Binding-site contacts:
Ligand atom C2 contacts residue FAD1 of chain 1.G at 3.4 Å.
Ligand atom BR11 contacts residue PHE126 of chain 1.A at 4.0 Å.
Ligand atom BR10 contacts residue FAD1 of chain 1.G at 3.7 Å.
Ligand atom C7 contacts residue FAD1 of chain 1.G at 3.4 Å.
Ligand atom BR11 contacts residue FAD1 of chain 1.G at 3.2 Å.
Ligand atom BR10 contacts residue GLY149 of chain 1.B at 4.2 Å.
Ligand atom C17 contacts residue GLU193 of chain 1.B at 4.3 Å.
Ligand atom BR1 contacts residue FAD1 of chain 1.G at 3.5 Å.
Ligand atom C3 contacts residue PHE178 of chain 1.A at 3.6 Å (hydrophobic).
Ligand atom C4 contacts residue FAD1 of chain 1.G at 3.5 Å.
Ligand atom C16 contacts residue GLN122 of chain 1.A at 4.3 Å.
Ligand atom C17 contacts residue GLY149 of chain 1.B at 4.2 Å.
Ligand atom C2 contacts residue PHE178 of chain 1.A at 3.5 Å (hydrophobic).
Ligand atom N6 contacts residue FAD1 of chain 1.G at 3.8 Å.
Ligand atom C16 contacts residue FAD1 of chain 1.G at 4.0 Å.
Ligand atom N15 contacts residue FAD1 of chain 1.G at 3.6 Å.
Ligand atom BR9 contacts residue FAD1 of chain 1.G at 4.1 Å.
Ligand atom BR9 contacts residue TYR155 of chain 1.B at 3.8 Å.
Ligand atom BR9 contacts residue PHE106 of chain 1.B at 3.7 Å.
Ligand atom BR1 contacts residue GLY174 of chain 1.A at 2.9 Å.
Ligand atom BR1 contacts residue PHE178 of chain 1.A at 3.5 Å.
Ligand atom C5 contacts residue FAD1 of chain 1.G at 3.3 Å.
Ligand atom N14 contacts residue PHE126 of chain 1.A at 4.2 Å.
Ligand atom BR10 contacts residue ASN161 of chain 1.B at 4.0 Å.
Ligand atom C5 contacts residue PHE178 of chain 1.A at 3.8 Å (hydrophobic).
Ligand atom N6 contacts residue GLY149 of chain 1.B at 4.1 Å.
Ligand atom BR9 contacts residue TYR132 of chain 1.A at 4.2 Å.
Ligand atom BR1 contacts residue TRP105 of chain 1.B at 3.6 Å.
Ligand atom BR9 contacts residue PHE178 of chain 1.A at 3.7 Å.
Ligand atom C13 contacts residue FAD1 of chain 1.G at 3.7 Å.
Ligand atom BR1 contacts residue PHE106 of chain 1.B at 3.8 Å.
Ligand atom C3 contacts residue FAD1 of chain 1.G at 3.4 Å.
Ligand atom C8 contacts residue FAD1 of chain 1.G at 3.5 Å.
Ligand atom BR9 contacts residue ASN161 of chain 1.B at 3.0 Å.
Ligand atom BR11 contacts residue PHE178 of chain 1.A at 4.2 Å.
Ligand atom N14 contacts residue FAD1 of chain 1.G at 3.4 Å (h-bond).
Ligand atom BR10 contacts residue GLY150 of chain 1.B at 3.4 Å.
Ligand atom BR11 contacts residue TRP105 of chain 1.B at 3.4 Å.
Ligand atom C17 contacts residue FAD1 of chain 1.G at 4.1 Å.
Ligand atom C4 contacts residue PHE178 of chain 1.A at 4.1 Å (hydrophobic).

A protein and the small-molecule ligand that binds it are described below.
Small molecule (SMILES): CN(C)c1nc2c(Br)c(Br)c(Br)c(Br)c2[nH]1

Sequence of chain 1.B:
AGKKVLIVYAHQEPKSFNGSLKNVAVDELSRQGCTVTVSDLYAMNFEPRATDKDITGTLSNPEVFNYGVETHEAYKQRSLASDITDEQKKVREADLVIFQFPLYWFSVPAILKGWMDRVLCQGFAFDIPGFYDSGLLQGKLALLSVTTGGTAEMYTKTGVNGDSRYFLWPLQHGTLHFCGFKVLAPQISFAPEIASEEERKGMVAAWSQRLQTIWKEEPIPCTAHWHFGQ

Sequence of chain 1.A:
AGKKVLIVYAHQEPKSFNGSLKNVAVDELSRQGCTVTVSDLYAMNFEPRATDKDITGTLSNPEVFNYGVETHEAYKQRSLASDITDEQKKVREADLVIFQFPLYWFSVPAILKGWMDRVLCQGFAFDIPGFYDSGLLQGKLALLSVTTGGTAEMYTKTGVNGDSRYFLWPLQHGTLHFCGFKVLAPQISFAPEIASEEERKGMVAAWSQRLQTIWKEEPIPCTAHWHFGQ